This small molecule binds to this protein.
Small molecule (SMILES): Nc1ncnc2c1ncn2[C@@H]1O[C@H](CO[P](=O)(O)O[P](=O)(O)NP(=O)(O)O)[C@@H](O)[C@H]1O

Binding-site contacts:
Ligand atom O2B contacts residue GLU76 of chain 3.A at 4.2 Å.
Ligand atom O2B contacts residue LYS56 of chain 3.A at 4.4 Å.
Ligand atom N6 contacts residue ARG144 of chain 3.A at 3.9 Å.
Ligand atom N3B contacts residue LYS56 of chain 3.A at 4.3 Å.
Ligand atom O1G contacts residue ASN110 of chain 3.A at 3.6 Å (h-bond).
Ligand atom N9 contacts residue GLU130 of chain 3.A at 4.3 Å.
Ligand atom O3G contacts residue ASP118 of chain 3.A at 4.2 Å.
Ligand atom O3A contacts residue LYS56 of chain 3.A at 4.0 Å.
Ligand atom C8 contacts residue LYS114 of chain 3.A at 3.2 Å.
Ligand atom O2B contacts residue ARG91 of chain 3.A at 2.7 Å (salt-bridge).
Ligand atom C2 contacts residue GLU130 of chain 3.A at 3.3 Å.
Ligand atom C8 contacts residue ARG144 of chain 3.A at 3.4 Å.
Ligand atom O3' contacts residue LYS23 of chain 3.A at 3.5 Å (salt-bridge).
Ligand atom O3A contacts residue ARG91 of chain 3.A at 4.5 Å.
Ligand atom N9 contacts residue LYS114 of chain 3.A at 3.9 Å.
Ligand atom N7 contacts residue ARG144 of chain 3.A at 2.6 Å (salt-bridge).
Ligand atom O5' contacts residue LYS114 of chain 3.A at 3.8 Å.
Ligand atom O3' contacts residue GLU124 of chain 3.A at 4.3 Å.
Ligand atom O4' contacts residue LYS114 of chain 3.A at 3.9 Å.
Ligand atom PB contacts residue ARG91 of chain 3.A at 3.6 Å.
Ligand atom C1' contacts residue GLU130 of chain 3.A at 4.2 Å.
Ligand atom C6 contacts residue ARG144 of chain 3.A at 4.4 Å.
Ligand atom O2G contacts residue GLU76 of chain 3.A at 4.3 Å.
Ligand atom N7 contacts residue LYS114 of chain 3.A at 3.5 Å (salt-bridge).
Ligand atom N1 contacts residue GLU130 of chain 3.A at 4.5 Å.
Ligand atom C4 contacts residue GLU130 of chain 3.A at 3.8 Å.
Ligand atom O2A contacts residue ASP118 of chain 3.A at 3.2 Å (salt-bridge).
Ligand atom C4' contacts residue LYS114 of chain 3.A at 4.0 Å.
Ligand atom PG contacts residue ASN110 of chain 3.A at 4.4 Å.
Ligand atom O2' contacts residue PHE53 of chain 3.A at 4.0 Å.
Ligand atom C5 contacts residue ARG144 of chain 3.A at 3.8 Å.
Ligand atom PB contacts residue LYS56 of chain 3.A at 3.4 Å.
Ligand atom O1B contacts residue ARG91 of chain 3.A at 3.5 Å (salt-bridge).
Ligand atom O2' contacts residue GLU130 of chain 3.A at 4.4 Å.
Ligand atom N3 contacts residue GLU130 of chain 3.A at 2.9 Å (salt-bridge).
Ligand atom O5' contacts residue ARG91 of chain 3.A at 4.3 Å.
Ligand atom C5' contacts residue LYS114 of chain 3.A at 2.9 Å.
Ligand atom C5 contacts residue LYS114 of chain 3.A at 4.4 Å.
Ligand atom O1B contacts residue LYS56 of chain 3.A at 1.9 Å (salt-bridge).
Ligand atom O2G contacts residue ASN110 of chain 3.A at 4.4 Å.

Sequence of chain 3.A:
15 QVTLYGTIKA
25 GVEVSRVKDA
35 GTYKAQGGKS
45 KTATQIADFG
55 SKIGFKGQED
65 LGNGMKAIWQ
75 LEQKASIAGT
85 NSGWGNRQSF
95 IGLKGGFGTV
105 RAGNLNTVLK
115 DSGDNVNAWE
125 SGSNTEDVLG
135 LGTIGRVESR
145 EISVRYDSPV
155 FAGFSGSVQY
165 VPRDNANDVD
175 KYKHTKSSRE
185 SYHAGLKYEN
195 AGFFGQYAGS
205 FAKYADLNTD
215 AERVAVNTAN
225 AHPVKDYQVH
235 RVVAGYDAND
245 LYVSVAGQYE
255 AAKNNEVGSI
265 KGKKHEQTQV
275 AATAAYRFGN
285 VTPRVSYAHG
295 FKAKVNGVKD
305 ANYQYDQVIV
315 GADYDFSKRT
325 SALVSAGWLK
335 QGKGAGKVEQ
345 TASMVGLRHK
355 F